The protein below binds the small molecule below.
Small molecule (SMILES): COc1cc(CCNC(=O)c2nc(C(C)(C)NC(=O)OCc3ccccc3)[nH]c(=O)c2O)ccn1

Sequence of chain 3.A:
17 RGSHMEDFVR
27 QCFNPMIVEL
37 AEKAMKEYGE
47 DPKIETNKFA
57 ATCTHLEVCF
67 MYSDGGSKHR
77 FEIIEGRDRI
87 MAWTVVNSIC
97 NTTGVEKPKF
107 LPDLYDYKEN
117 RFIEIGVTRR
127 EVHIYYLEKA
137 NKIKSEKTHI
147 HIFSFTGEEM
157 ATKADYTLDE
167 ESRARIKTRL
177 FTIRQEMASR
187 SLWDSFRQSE

Binding-site contacts:
Ligand atom C06 contacts residue GLU81 of chain 3.A at 3.2 Å.
Ligand atom O03 contacts residue GLU81 of chain 3.A at 4.0 Å.
Ligand atom O03 contacts residue HIS61 of chain 3.A at 3.6 Å.
Ligand atom C23 contacts residue ALA57 of chain 3.A at 3.8 Å (hydrophobic).
Ligand atom C09 contacts residue HIS61 of chain 3.A at 3.5 Å.
Ligand atom O03 contacts residue MN1 of chain 3.C at 2.4 Å.
Ligand atom O04 contacts residue ILE121 of chain 3.A at 2.9 Å (h-bond).
Ligand atom O03 contacts residue MN1 of chain 3.B at 2.3 Å.
Ligand atom O03 contacts residue ASP109 of chain 3.A at 3.2 Å (salt-bridge).
Ligand atom C09 contacts residue MN1 of chain 3.B at 2.9 Å.
Ligand atom C23 contacts residue THR58 of chain 3.A at 3.9 Å.
Ligand atom C21 contacts residue TYR44 of chain 3.A at 3.9 Å (hydrophobic).
Ligand atom C09 contacts residue MN1 of chain 3.C at 3.1 Å.
Ligand atom C09 contacts residue GLU120 of chain 3.A at 3.9 Å.
Ligand atom C10 contacts residue HIS61 of chain 3.A at 3.2 Å.
Ligand atom C09 contacts residue GLU81 of chain 3.A at 4.0 Å.
Ligand atom C02 contacts residue LYS54 of chain 3.A at 3.6 Å.
Ligand atom C26 contacts residue TYR131 of chain 3.A at 3.5 Å (hydrophobic).
Ligand atom C08 contacts residue MN1 of chain 3.C at 3.2 Å.
Ligand atom O26 contacts residue TYR131 of chain 3.A at 2.9 Å (h-bond).
Ligand atom C22 contacts residue TYR44 of chain 3.A at 3.8 Å (hydrophobic).
Ligand atom C22 contacts residue LYS54 of chain 3.A at 4.0 Å.
Ligand atom O25 contacts residue TYR131 of chain 3.A at 3.7 Å.
Ligand atom C10 contacts residue GLU120 of chain 3.A at 3.9 Å.
Ligand atom O02 contacts residue MN1 of chain 3.C at 2.6 Å.
Ligand atom O04 contacts residue GLU120 of chain 3.A at 3.2 Å (salt-bridge).
Ligand atom N02 contacts residue GLU81 of chain 3.A at 3.2 Å (salt-bridge).
Ligand atom N03 contacts residue HIS61 of chain 3.A at 3.7 Å.
Ligand atom C07 contacts residue GLU81 of chain 3.A at 3.5 Å.
Ligand atom C03 contacts residue ALA40 of chain 3.A at 4.0 Å (hydrophobic).
Ligand atom C24 contacts residue THR58 of chain 3.A at 3.8 Å.
Ligand atom C10 contacts residue MN1 of chain 3.B at 2.8 Å.
Ligand atom C07 contacts residue MN1 of chain 3.C at 2.7 Å.
Ligand atom O03 contacts residue GLU120 of chain 3.A at 3.1 Å (salt-bridge).
Ligand atom O04 contacts residue HIS61 of chain 3.A at 2.7 Å (h-bond).
Ligand atom C25 contacts residue TYR131 of chain 3.A at 3.7 Å (hydrophobic).
Ligand atom O04 contacts residue MN1 of chain 3.B at 2.1 Å.
Ligand atom N01 contacts residue LYS54 of chain 3.A at 3.0 Å (salt-bridge).
Ligand atom N02 contacts residue MN1 of chain 3.C at 3.2 Å.
Ligand atom C08 contacts residue GLU81 of chain 3.A at 3.7 Å.